A protein and the small-molecule ligand that binds it are described below.
Small molecule (SMILES): Cc1ncc(COP(=O)(O)O)c(CNC2(C(=O)O)CC2)c1O

Sequence of chain 1.P:
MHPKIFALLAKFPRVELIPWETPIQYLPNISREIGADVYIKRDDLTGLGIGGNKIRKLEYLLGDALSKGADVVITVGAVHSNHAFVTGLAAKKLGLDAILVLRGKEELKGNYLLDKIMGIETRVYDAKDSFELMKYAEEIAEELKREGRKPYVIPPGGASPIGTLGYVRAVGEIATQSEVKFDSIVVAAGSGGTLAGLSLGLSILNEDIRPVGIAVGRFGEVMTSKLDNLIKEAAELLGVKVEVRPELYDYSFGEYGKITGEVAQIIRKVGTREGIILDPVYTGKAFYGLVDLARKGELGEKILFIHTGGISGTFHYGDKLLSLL

Binding-site contacts:
Ligand atom C8 contacts residue TYR282 of chain 1.P at 3.5 Å (hydrophobic).
Ligand atom O3P contacts residue ALA189 of chain 1.P at 2.8 Å.
Ligand atom O4P contacts residue GLY190 of chain 1.P at 3.5 Å (h-bond).
Ligand atom O1P contacts residue GLY192 of chain 1.P at 2.8 Å (h-bond).
Ligand atom C2A contacts residue THR308 of chain 1.P at 3.4 Å.
Ligand atom O2P contacts residue GLY193 of chain 1.P at 3.2 Å (h-bond).
Ligand atom O3P contacts residue GLY190 of chain 1.P at 2.3 Å (h-bond).
Ligand atom C5 contacts residue TYR282 of chain 1.P at 3.6 Å (hydrophobic).
Ligand atom C9 contacts residue LYS54 of chain 1.P at 3.3 Å.
Ligand atom O7 contacts residue SER81 of chain 1.P at 2.4 Å (h-bond).
Ligand atom P contacts residue GLY190 of chain 1.P at 3.2 Å.
Ligand atom C3 contacts residue TYR282 of chain 1.P at 3.4 Å (hydrophobic).
Ligand atom O7 contacts residue HIS83 of chain 1.P at 3.2 Å (h-bond).
Ligand atom C2A contacts residue GLY309 of chain 1.P at 3.0 Å.
Ligand atom O1P contacts residue GLY193 of chain 1.P at 3.3 Å (h-bond).
Ligand atom O8 contacts residue SER81 of chain 1.P at 2.8 Å (h-bond).
Ligand atom C9 contacts residue GLY157 of chain 1.P at 3.1 Å.
Ligand atom P contacts residue LYS54 of chain 1.P at 3.5 Å.
Ligand atom O2P contacts residue THR194 of chain 1.P at 2.7 Å (h-bond).
Ligand atom O3 contacts residue ASN82 of chain 1.P at 3.2 Å (h-bond).
Ligand atom O1P contacts residue SER191 of chain 1.P at 2.2 Å (h-bond).
Ligand atom C2 contacts residue TYR282 of chain 1.P at 3.4 Å (hydrophobic).
Ligand atom N1 contacts residue THR308 of chain 1.P at 2.8 Å (h-bond).
Ligand atom O8 contacts residue TYR282 of chain 1.P at 3.2 Å (h-bond).
Ligand atom C6 contacts residue THR308 of chain 1.P at 3.3 Å.
Ligand atom C4A contacts residue TYR282 of chain 1.P at 3.4 Å (hydrophobic).
Ligand atom O1P contacts residue GLY190 of chain 1.P at 3.1 Å.
Ligand atom N contacts residue TYR282 of chain 1.P at 3.5 Å.
Ligand atom N1 contacts residue TYR282 of chain 1.P at 3.3 Å.
Ligand atom O3 contacts residue TYR282 of chain 1.P at 3.5 Å.
Ligand atom C7 contacts residue TYR282 of chain 1.P at 3.2 Å (hydrophobic).
Ligand atom C4 contacts residue TYR282 of chain 1.P at 3.4 Å (hydrophobic).
Ligand atom P contacts residue SER191 of chain 1.P at 3.6 Å.
Ligand atom O2P contacts residue LYS54 of chain 1.P at 2.8 Å (salt-bridge).
Ligand atom O3P contacts residue GLY192 of chain 1.P at 3.2 Å (h-bond).
Ligand atom P contacts residue GLY192 of chain 1.P at 3.5 Å.
Ligand atom O4P contacts residue LYS54 of chain 1.P at 3.5 Å (salt-bridge).
Ligand atom O7 contacts residue ASN82 of chain 1.P at 3.0 Å (h-bond).
Ligand atom C7 contacts residue SER81 of chain 1.P at 2.8 Å.
Ligand atom C2A contacts residue ASN82 of chain 1.P at 3.3 Å.